Sequence of chain 1.F:
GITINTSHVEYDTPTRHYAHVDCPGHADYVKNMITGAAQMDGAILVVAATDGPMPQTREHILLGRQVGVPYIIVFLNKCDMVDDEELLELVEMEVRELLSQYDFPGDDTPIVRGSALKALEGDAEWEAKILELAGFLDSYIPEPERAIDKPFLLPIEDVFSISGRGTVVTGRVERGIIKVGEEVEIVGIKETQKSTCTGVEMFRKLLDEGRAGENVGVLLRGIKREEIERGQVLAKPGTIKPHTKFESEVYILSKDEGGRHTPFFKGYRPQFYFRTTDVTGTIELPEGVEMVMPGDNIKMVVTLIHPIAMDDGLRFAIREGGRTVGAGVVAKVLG

The small molecule below binds the protein below.
Small molecule (SMILES): CN(C)C1C(O)=C(C(N)=O)C(=O)[C@@]2(O)C(O)=C3C(=O)c4c(O)cccc4[C@@](C)(O)[C@H]3C[C@@H]12

Binding-site contacts:
Ligand atom C10 contacts residue CYS23 of chain 1.F at 3.8 Å (hydrophobic).
Ligand atom C8 contacts residue SER7 of chain 1.F at 3.5 Å.
Ligand atom O1C contacts residue GDP1 of chain 1.T at 2.6 Å (h-bond).
Ligand atom O1C contacts residue THR18 of chain 1.E at 4.0 Å.
Ligand atom O11 contacts residue MG1 of chain 1.S at 2.3 Å.
Ligand atom O6 contacts residue PRO24 of chain 1.F at 4.0 Å.
Ligand atom C9 contacts residue ASP22 of chain 1.F at 3.6 Å.
Ligand atom C9 contacts residue PRO24 of chain 1.F at 3.5 Å (hydrophobic).
Ligand atom C8 contacts residue THR6 of chain 1.F at 3.6 Å.
Ligand atom C1B contacts residue THR18 of chain 1.E at 3.7 Å.
Ligand atom O10 contacts residue CYS23 of chain 1.F at 3.0 Å.
Ligand atom O10 contacts residue PRO24 of chain 1.F at 3.1 Å (h-bond).
Ligand atom C10 contacts residue ASP22 of chain 1.F at 3.7 Å.
Ligand atom C12 contacts residue GDP1 of chain 1.T at 4.1 Å.
Ligand atom C12 contacts residue THR18 of chain 1.E at 3.4 Å.
Ligand atom C11 contacts residue THR18 of chain 1.E at 3.5 Å.
Ligand atom C1 contacts residue GDP1 of chain 1.T at 4.0 Å.
Ligand atom O11 contacts residue CYS23 of chain 1.F at 3.7 Å.
Ligand atom C1C contacts residue GDP1 of chain 1.T at 3.7 Å.
Ligand atom C9 contacts residue THR6 of chain 1.F at 3.4 Å.
Ligand atom O11 contacts residue PRO24 of chain 1.F at 3.5 Å.
Ligand atom C9 contacts residue SER7 of chain 1.F at 3.1 Å.
Ligand atom O10 contacts residue ASP22 of chain 1.F at 2.9 Å (salt-bridge).
Ligand atom O11 contacts residue ASP22 of chain 1.F at 3.6 Å (salt-bridge).
Ligand atom O11 contacts residue THR18 of chain 1.E at 2.6 Å (h-bond).
Ligand atom C61 contacts residue PRO24 of chain 1.F at 4.2 Å (hydrophobic).
Ligand atom C11 contacts residue PRO24 of chain 1.F at 3.8 Å (hydrophobic).
Ligand atom C10 contacts residue PRO24 of chain 1.F at 3.5 Å (hydrophobic).
Ligand atom C10 contacts residue SER7 of chain 1.F at 3.5 Å.
Ligand atom C1A contacts residue PRO24 of chain 1.F at 3.7 Å (hydrophobic).
Ligand atom C1B contacts residue MG1 of chain 1.S at 3.8 Å.
Ligand atom C8 contacts residue PRO24 of chain 1.F at 4.2 Å (hydrophobic).
Ligand atom O12 contacts residue GDP1 of chain 1.T at 2.9 Å (h-bond).
Ligand atom C7 contacts residue SER7 of chain 1.F at 4.2 Å.
Ligand atom O12 contacts residue MG1 of chain 1.S at 2.1 Å.
Ligand atom O12 contacts residue THR18 of chain 1.E at 2.7 Å (h-bond).
Ligand atom C11 contacts residue MG1 of chain 1.S at 3.4 Å.
Ligand atom C12 contacts residue MG1 of chain 1.S at 3.3 Å.
Ligand atom O10 contacts residue SER7 of chain 1.F at 3.9 Å.
Ligand atom O1 contacts residue GDP1 of chain 1.T at 3.8 Å.

Sequence of chain 1.E:
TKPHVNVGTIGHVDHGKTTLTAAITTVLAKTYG